Binding-site contacts:
Ligand atom C contacts residue PHE67 of chain 2.B at 3.6 Å (hydrophobic).
Ligand atom C contacts residue PHE18 of chain 2.B at 4.2 Å (hydrophobic).
Ligand atom O contacts residue ALA83 of chain 2.A at 4.2 Å.
Ligand atom C7 contacts residue VAL54 of chain 2.B at 4.0 Å (hydrophobic).
Ligand atom N1 contacts residue ALA83 of chain 2.A at 3.7 Å.
Ligand atom C4 contacts residue LEU86 of chain 2.A at 4.0 Å (hydrophobic).
Ligand atom O contacts residue MET50 of chain 2.B at 3.1 Å (h-bond).
Ligand atom N contacts residue LEU86 of chain 2.A at 3.7 Å.
Ligand atom O contacts residue VAL54 of chain 2.B at 3.4 Å.
Ligand atom C1 contacts residue PHE18 of chain 2.B at 3.9 Å (hydrophobic).
Ligand atom C5 contacts residue VAL87 of chain 2.A at 3.6 Å (hydrophobic).
Ligand atom C5 contacts residue MET71 of chain 2.B at 4.2 Å (hydrophobic).
Ligand atom F contacts residue ILE26 of chain 2.B at 3.8 Å.
Ligand atom N contacts residue MET50 of chain 2.B at 3.7 Å.
Ligand atom O1 contacts residue MET70 of chain 2.B at 3.5 Å.
Ligand atom C6 contacts residue VAL54 of chain 2.B at 3.4 Å (hydrophobic).
Ligand atom C3 contacts residue LEU86 of chain 2.A at 3.6 Å (hydrophobic).
Ligand atom F contacts residue LEU31 of chain 2.B at 3.8 Å.
Ligand atom N contacts residue VAL54 of chain 2.B at 3.8 Å.
Ligand atom C1 contacts residue LEU86 of chain 2.A at 3.8 Å (hydrophobic).
Ligand atom C contacts residue LEU86 of chain 2.A at 3.7 Å (hydrophobic).
Ligand atom N1 contacts residue VAL87 of chain 2.A at 3.8 Å.
Ligand atom N contacts residue ILE62 of chain 2.B at 3.9 Å.
Ligand atom C5 contacts residue ALA83 of chain 2.A at 4.3 Å (hydrophobic).
Ligand atom F contacts residue ILE62 of chain 2.B at 4.1 Å.
Ligand atom O contacts residue GLU53 of chain 2.B at 4.3 Å.
Ligand atom C contacts residue MET71 of chain 2.B at 4.0 Å (hydrophobic).
Ligand atom C6 contacts residue MET50 of chain 2.B at 3.8 Å (hydrophobic).
Ligand atom N1 contacts residue MET70 of chain 2.B at 3.5 Å.
Ligand atom C2 contacts residue PHE67 of chain 2.B at 4.0 Å (hydrophobic).
Ligand atom C1 contacts residue PHE67 of chain 2.B at 3.1 Å (hydrophobic).
Ligand atom C contacts residue VAL87 of chain 2.A at 4.1 Å (hydrophobic).
Ligand atom C6 contacts residue LEU86 of chain 2.A at 4.2 Å (hydrophobic).
Ligand atom C7 contacts residue ALA83 of chain 2.A at 4.2 Å (hydrophobic).
Ligand atom C2 contacts residue LEU86 of chain 2.A at 3.9 Å (hydrophobic).
Ligand atom C5 contacts residue LEU86 of chain 2.A at 3.8 Å (hydrophobic).
Ligand atom C7 contacts residue MET70 of chain 2.B at 3.9 Å (hydrophobic).
Ligand atom F contacts residue PHE67 of chain 2.B at 4.0 Å.
Ligand atom F contacts residue PHE18 of chain 2.B at 4.0 Å.
Ligand atom O1 contacts residue ALA83 of chain 2.A at 3.2 Å.

This small molecule binds to this protein.
Small molecule (SMILES): O=C1N=c2c(F)cccc2=C1NO

Sequence of chain 2.A:
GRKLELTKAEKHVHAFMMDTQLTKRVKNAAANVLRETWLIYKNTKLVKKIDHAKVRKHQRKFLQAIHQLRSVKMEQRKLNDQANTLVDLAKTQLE

Sequence of chain 2.B:
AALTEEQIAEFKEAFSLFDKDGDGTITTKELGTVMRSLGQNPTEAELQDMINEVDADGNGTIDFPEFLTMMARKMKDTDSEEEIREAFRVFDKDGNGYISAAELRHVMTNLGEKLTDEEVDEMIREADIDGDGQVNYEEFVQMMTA